Sequence of chain 1.B:
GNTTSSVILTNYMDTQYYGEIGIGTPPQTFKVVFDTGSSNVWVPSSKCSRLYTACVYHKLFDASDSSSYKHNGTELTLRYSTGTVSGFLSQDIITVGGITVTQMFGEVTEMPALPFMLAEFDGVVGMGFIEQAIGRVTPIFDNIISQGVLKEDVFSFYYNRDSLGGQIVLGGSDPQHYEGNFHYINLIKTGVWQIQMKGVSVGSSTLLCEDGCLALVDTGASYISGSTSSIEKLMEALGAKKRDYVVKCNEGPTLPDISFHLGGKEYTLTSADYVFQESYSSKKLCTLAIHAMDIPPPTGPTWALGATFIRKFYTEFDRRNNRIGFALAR

Binding-site contacts:
Ligand atom C4 contacts residue GLY225 of chain 1.B at 3.7 Å.
Ligand atom C17 contacts residue PHE121 of chain 1.B at 3.7 Å (hydrophobic).
Ligand atom C3 contacts residue GLY225 of chain 1.B at 3.3 Å.
Ligand atom N28 contacts residue ASP223 of chain 1.B at 2.8 Å (salt-bridge).
Ligand atom C29 contacts residue ASP35 of chain 1.B at 3.4 Å.
Ligand atom O2 contacts residue GLN16 of chain 1.B at 3.4 Å.
Ligand atom C15 contacts residue GLN16 of chain 1.B at 3.1 Å.
Ligand atom C1 contacts residue TYR17 of chain 1.B at 3.5 Å (hydrophobic).
Ligand atom C6 contacts residue SER227 of chain 1.B at 3.8 Å.
Ligand atom C27 contacts residue ASP35 of chain 1.B at 3.3 Å.
Ligand atom C4 contacts residue THR15 of chain 1.B at 3.3 Å.
Ligand atom O34 contacts residue TYR80 of chain 1.B at 3.2 Å.
Ligand atom C32 contacts residue SER81 of chain 1.B at 3.5 Å.
Ligand atom C27 contacts residue ASP223 of chain 1.B at 3.8 Å.
Ligand atom C37 contacts residue THR306 of chain 1.B at 3.8 Å.
Ligand atom C30 contacts residue ASP223 of chain 1.B at 3.7 Å.
Ligand atom C6 contacts residue GLY225 of chain 1.B at 3.6 Å.
Ligand atom C29 contacts residue ASP223 of chain 1.B at 3.4 Å.
Ligand atom C16 contacts residue LEU118 of chain 1.B at 3.6 Å (hydrophobic).
Ligand atom C24 contacts residue GLY225 of chain 1.B at 3.6 Å.
Ligand atom O2 contacts residue THR15 of chain 1.B at 3.6 Å (h-bond).
Ligand atom C3 contacts residue VAL33 of chain 1.B at 3.7 Å (hydrophobic).
Ligand atom O2 contacts residue TYR17 of chain 1.B at 2.9 Å (h-bond).
Ligand atom N28 contacts residue ASP35 of chain 1.B at 2.8 Å (salt-bridge).
Ligand atom C27 contacts residue GLY225 of chain 1.B at 3.4 Å.
Ligand atom C15 contacts residue LEU118 of chain 1.B at 3.6 Å (hydrophobic).
Ligand atom C5 contacts residue GLY225 of chain 1.B at 3.5 Å.
Ligand atom C16 contacts residue PRO115 of chain 1.B at 3.7 Å (hydrophobic).
Ligand atom C1 contacts residue THR224 of chain 1.B at 3.4 Å.
Ligand atom C39 contacts residue LEU221 of chain 1.B at 3.5 Å (hydrophobic).
Ligand atom O38 contacts residue THR306 of chain 1.B at 3.3 Å.
Ligand atom O19 contacts residue GLY225 of chain 1.B at 3.4 Å (h-bond).
Ligand atom C33 contacts residue SER81 of chain 1.B at 3.8 Å.
Ligand atom C18 contacts residue GLY225 of chain 1.B at 3.6 Å.
Ligand atom O38 contacts residue ILE302 of chain 1.B at 3.6 Å.
Ligand atom C16 contacts residue ALA119 of chain 1.B at 3.6 Å (hydrophobic).
Ligand atom C16 contacts residue GLN16 of chain 1.B at 3.8 Å.
Ligand atom O34 contacts residue SER81 of chain 1.B at 3.3 Å (h-bond).
Ligand atom C10 contacts residue PRO115 of chain 1.B at 3.7 Å (hydrophobic).
Ligand atom C29 contacts residue GLY37 of chain 1.B at 3.6 Å.

A protein and the small-molecule ligand that binds it are described below.
Small molecule (SMILES): COCCCCn1c(C(=O)N(CC(C)C)[C@@H]2CNC[C@H](C(=O)N3CCOCC3)C2)ccc1-c1ccccc1